Binding-site contacts:
Ligand atom N1 contacts residue TYR258 of chain 1.A at 3.2 Å.
Ligand atom O2B contacts residue ARG42 of chain 1.A at 3.7 Å.
Ligand atom PA contacts residue TYR258 of chain 1.A at 3.9 Å.
Ligand atom O2A contacts residue PHE177 of chain 1.A at 4.0 Å.
Ligand atom CE1 contacts residue NAP1 of chain 1.B at 3.6 Å.
Ligand atom CE1 contacts residue TYR204 of chain 1.A at 3.9 Å (hydrophobic).
Ligand atom O2A contacts residue THR278 of chain 1.A at 2.6 Å (h-bond).
Ligand atom CE2 contacts residue ILE38 of chain 1.A at 3.9 Å (hydrophobic).
Ligand atom C1' contacts residue TYR258 of chain 1.A at 3.8 Å (hydrophobic).
Ligand atom N3 contacts residue TYR258 of chain 1.A at 3.4 Å.
Ligand atom CD2 contacts residue ILE38 of chain 1.A at 3.3 Å (hydrophobic).
Ligand atom O3A contacts residue THR278 of chain 1.A at 3.2 Å.
Ligand atom PB contacts residue ARG42 of chain 1.A at 3.6 Å.
Ligand atom O1B contacts residue THR278 of chain 1.A at 3.7 Å.
Ligand atom CD1 contacts residue NAP1 of chain 1.B at 3.9 Å.
Ligand atom CZ contacts residue NAP1 of chain 1.B at 3.5 Å.
Ligand atom O1B contacts residue ARG42 of chain 1.A at 2.9 Å (salt-bridge).
Ligand atom CE2 contacts residue NAP1 of chain 1.B at 3.8 Å.
Ligand atom O2B contacts residue ARG41 of chain 1.A at 3.0 Å (salt-bridge).
Ligand atom C5M contacts residue TYR258 of chain 1.A at 3.6 Å (hydrophobic).
Ligand atom O2A contacts residue TYR258 of chain 1.A at 2.6 Å (h-bond).
Ligand atom C4 contacts residue TYR258 of chain 1.A at 3.6 Å (hydrophobic).
Ligand atom O2 contacts residue TYR258 of chain 1.A at 3.8 Å.
Ligand atom CZ contacts residue TYR204 of chain 1.A at 3.3 Å (hydrophobic).
Ligand atom PA contacts residue THR278 of chain 1.A at 3.5 Å.
Ligand atom C6 contacts residue TYR258 of chain 1.A at 3.1 Å (hydrophobic).
Ligand atom C5 contacts residue TYR258 of chain 1.A at 3.4 Å (hydrophobic).
Ligand atom O2 contacts residue PRO180 of chain 1.A at 3.4 Å.
Ligand atom O1A contacts residue ARG42 of chain 1.A at 3.8 Å.
Ligand atom CE1 contacts residue PHE177 of chain 1.A at 3.7 Å (hydrophobic).
Ligand atom CD1 contacts residue PHE177 of chain 1.A at 3.8 Å (hydrophobic).
Ligand atom CD2 contacts residue NAP1 of chain 1.B at 3.8 Å.
Ligand atom O4' contacts residue TYR258 of chain 1.A at 3.2 Å.
Ligand atom C2 contacts residue TYR258 of chain 1.A at 3.3 Å (hydrophobic).
Ligand atom O4' contacts residue ILE179 of chain 1.A at 3.6 Å.
Ligand atom C4' contacts residue ILE179 of chain 1.A at 3.7 Å (hydrophobic).
Ligand atom CD1 contacts residue THR278 of chain 1.A at 3.9 Å.
Ligand atom O4 contacts residue TYR258 of chain 1.A at 3.8 Å.
Ligand atom C5M contacts residue ARG275 of chain 1.A at 3.7 Å.
Ligand atom CG contacts residue NAP1 of chain 1.B at 4.0 Å.

The small molecule below binds the protein below.
Small molecule (SMILES): Cc1cn([C@H]2C[C@H](O)[C@@H](CO[P](=O)(O)O[P](=O)(O)Oc3ccccc3)O2)c(=O)[nH]c1=O

Sequence of chain 1.A:
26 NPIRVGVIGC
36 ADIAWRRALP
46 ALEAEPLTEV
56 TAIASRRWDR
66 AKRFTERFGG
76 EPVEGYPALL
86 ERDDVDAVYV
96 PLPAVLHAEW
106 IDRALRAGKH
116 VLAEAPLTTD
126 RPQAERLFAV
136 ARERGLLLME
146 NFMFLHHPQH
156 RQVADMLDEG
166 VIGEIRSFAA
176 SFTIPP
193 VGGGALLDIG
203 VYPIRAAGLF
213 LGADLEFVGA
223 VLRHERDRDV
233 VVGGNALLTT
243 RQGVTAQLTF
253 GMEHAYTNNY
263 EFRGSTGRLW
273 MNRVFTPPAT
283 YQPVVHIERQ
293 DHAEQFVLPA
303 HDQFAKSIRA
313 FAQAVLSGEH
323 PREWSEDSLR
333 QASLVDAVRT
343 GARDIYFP